Binding-site contacts:
Ligand atom CAP contacts residue ALA57 of chain 1.J at 3.9 Å (hydrophobic).
Ligand atom CAK contacts residue MET80 of chain 1.J at 3.9 Å (hydrophobic).
Ligand atom CAF contacts residue MET61 of chain 1.J at 3.8 Å (hydrophobic).
Ligand atom CAC contacts residue LEU120 of chain 1.J at 4.0 Å (hydrophobic).
Ligand atom CAW contacts residue THR96 of chain 1.J at 3.4 Å.
Ligand atom CBA contacts residue THR96 of chain 1.J at 3.7 Å.
Ligand atom CBB contacts residue THR96 of chain 1.J at 3.9 Å.
Ligand atom CAM contacts residue PHE84 of chain 1.J at 3.6 Å (hydrophobic).
Ligand atom CAQ contacts residue THR96 of chain 1.J at 3.9 Å.
Ligand atom CAJ contacts residue PHE100 of chain 1.J at 3.9 Å (hydrophobic).
Ligand atom CAX contacts residue THR96 of chain 1.J at 3.5 Å.
Ligand atom CAD contacts residue ILE124 of chain 1.J at 3.8 Å (hydrophobic).
Ligand atom CAH contacts residue MET61 of chain 1.J at 3.9 Å (hydrophobic).
Ligand atom CAD contacts residue PHE100 of chain 1.J at 3.7 Å (hydrophobic).
Ligand atom OAB contacts residue VAL83 of chain 1.J at 3.6 Å.
Ligand atom CAY contacts residue PHE100 of chain 1.J at 3.6 Å (hydrophobic).
Ligand atom OAA contacts residue ARG93 of chain 1.J at 3.1 Å (salt-bridge).
Ligand atom CAZ contacts residue MET80 of chain 1.J at 3.7 Å (hydrophobic).
Ligand atom CAE contacts residue PHE100 of chain 1.J at 3.5 Å (hydrophobic).
Ligand atom NBC contacts residue THR96 of chain 1.J at 3.8 Å.
Ligand atom CAK contacts residue PHE100 of chain 1.J at 3.6 Å (hydrophobic).
Ligand atom CAE contacts residue MET61 of chain 1.J at 3.7 Å (hydrophobic).
Ligand atom OAB contacts residue ARG93 of chain 1.J at 2.3 Å (salt-bridge).
Ligand atom CAT contacts residue ARG93 of chain 1.J at 3.3 Å.
Ligand atom CAG contacts residue PHE58 of chain 1.J at 3.9 Å (hydrophobic).
Ligand atom CAE contacts residue PHE58 of chain 1.J at 4.0 Å (hydrophobic).
Ligand atom CAD contacts residue LEU97 of chain 1.J at 3.9 Å (hydrophobic).
Ligand atom CAV contacts residue MET80 of chain 1.J at 3.8 Å (hydrophobic).
Ligand atom CAG contacts residue MET61 of chain 1.J at 3.7 Å (hydrophobic).
Ligand atom CAC contacts residue PHE100 of chain 1.J at 3.8 Å (hydrophobic).
Ligand atom CAZ contacts residue PHE100 of chain 1.J at 3.5 Å (hydrophobic).
Ligand atom OAS contacts residue LEU97 of chain 1.J at 3.4 Å.
Ligand atom CAO contacts residue VAL83 of chain 1.J at 3.8 Å (hydrophobic).
Ligand atom CAH contacts residue MET80 of chain 1.J at 3.9 Å (hydrophobic).
Ligand atom CAM contacts residue LEU97 of chain 1.J at 3.8 Å (hydrophobic).
Ligand atom CAL contacts residue PHE100 of chain 1.J at 3.7 Å (hydrophobic).
Ligand atom CAI contacts residue PHE100 of chain 1.J at 3.6 Å (hydrophobic).
Ligand atom CAK contacts residue LEU97 of chain 1.J at 3.8 Å (hydrophobic).
Ligand atom CAQ contacts residue LEU97 of chain 1.J at 3.6 Å (hydrophobic).
Ligand atom CAJ contacts residue LEU65 of chain 1.J at 3.6 Å (hydrophobic).

Sequence of chain 1.J:
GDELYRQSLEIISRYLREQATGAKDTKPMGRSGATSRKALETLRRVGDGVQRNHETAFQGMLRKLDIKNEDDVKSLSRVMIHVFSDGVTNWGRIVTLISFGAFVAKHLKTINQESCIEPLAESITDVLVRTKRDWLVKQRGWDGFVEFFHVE

The small molecule below binds the protein below.
Small molecule (SMILES): O=C(O)c1c(CCCOc2cccc3ccccc23)c2cccc3c2n1CCC3